Binding-site contacts:
Ligand atom C1 contacts residue ASN333 of chain 1.F at 1.5 Å.
Ligand atom O7 contacts residue ASN333 of chain 1.F at 3.3 Å (h-bond).
Ligand atom C8 contacts residue ILE332 of chain 1.F at 3.8 Å (hydrophobic).
Ligand atom C3 contacts residue ASN333 of chain 1.F at 3.9 Å.
Ligand atom N2 contacts residue ILE332 of chain 1.F at 4.3 Å.
Ligand atom C2 contacts residue ASN333 of chain 1.F at 2.6 Å.
Ligand atom C5 contacts residue ASN333 of chain 1.F at 3.7 Å.
Ligand atom O5 contacts residue ASN333 of chain 1.F at 2.4 Å (h-bond).
Ligand atom O6 contacts residue ASN333 of chain 1.F at 4.3 Å.
Ligand atom C7 contacts residue ASN333 of chain 1.F at 3.5 Å.
Ligand atom C4 contacts residue ASN333 of chain 1.F at 4.3 Å.
Ligand atom O7 contacts residue ILE332 of chain 1.F at 4.4 Å.
Ligand atom N2 contacts residue ASN333 of chain 1.F at 3.3 Å (h-bond).
Ligand atom C7 contacts residue ILE332 of chain 1.F at 4.0 Å (hydrophobic).

The protein below binds the small molecule below.
Small molecule (SMILES): CC(=O)N[C@@H]1[C@@H](O)[C@H](O)[C@@H](CO)O[C@H]1O

Sequence of chain 1.F:
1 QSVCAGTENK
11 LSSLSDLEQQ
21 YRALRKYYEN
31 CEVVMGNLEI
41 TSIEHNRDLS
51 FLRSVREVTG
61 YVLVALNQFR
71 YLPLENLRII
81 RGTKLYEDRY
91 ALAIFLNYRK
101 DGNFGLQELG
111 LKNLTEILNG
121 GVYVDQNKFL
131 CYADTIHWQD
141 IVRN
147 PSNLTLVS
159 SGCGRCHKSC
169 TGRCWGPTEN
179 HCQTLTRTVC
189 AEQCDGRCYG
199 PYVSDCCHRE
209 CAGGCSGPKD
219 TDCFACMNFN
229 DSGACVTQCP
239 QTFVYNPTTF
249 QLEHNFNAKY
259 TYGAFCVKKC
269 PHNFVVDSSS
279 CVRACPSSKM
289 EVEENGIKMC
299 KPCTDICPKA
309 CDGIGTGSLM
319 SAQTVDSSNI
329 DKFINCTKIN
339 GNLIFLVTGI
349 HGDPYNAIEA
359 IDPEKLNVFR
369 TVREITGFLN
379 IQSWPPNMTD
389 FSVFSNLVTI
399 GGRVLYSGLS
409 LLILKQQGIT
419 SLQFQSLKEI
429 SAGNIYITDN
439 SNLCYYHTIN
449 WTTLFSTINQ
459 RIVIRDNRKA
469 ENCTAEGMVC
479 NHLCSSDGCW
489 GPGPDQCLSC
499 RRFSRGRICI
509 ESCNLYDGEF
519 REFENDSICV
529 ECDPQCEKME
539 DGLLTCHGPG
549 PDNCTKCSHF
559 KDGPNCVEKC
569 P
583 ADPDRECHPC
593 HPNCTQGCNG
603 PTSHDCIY